Binding-site contacts:
Ligand atom C1D contacts residue ASP87 of chain 1.A at 3.7 Å.
Ligand atom OC contacts residue TRP128 of chain 1.A at 3.5 Å.
Ligand atom C4B contacts residue PHE74 of chain 2.B at 3.6 Å (hydrophobic).
Ligand atom C2B contacts residue HIS76 of chain 2.B at 3.6 Å.
Ligand atom C4A contacts residue ASP87 of chain 1.A at 3.6 Å.
Ligand atom C2A contacts residue PHE118 of chain 1.A at 3.5 Å (hydrophobic).
Ligand atom O1D contacts residue ARG57 of chain 2.B at 3.0 Å (salt-bridge).
Ligand atom NA contacts residue ARG86 of chain 1.A at 3.4 Å (salt-bridge).
Ligand atom CMB contacts residue HIS76 of chain 2.B at 3.6 Å.
Ligand atom O1A contacts residue VAL60 of chain 2.B at 3.6 Å.
Ligand atom CGA contacts residue LYS83 of chain 1.A at 3.6 Å.
Ligand atom CBC contacts residue TYR129 of chain 1.A at 3.7 Å (hydrophobic).
Ligand atom C3B contacts residue HIS76 of chain 2.B at 3.6 Å.
Ligand atom CHB contacts residue ASP87 of chain 1.A at 3.2 Å.
Ligand atom ND contacts residue TYR129 of chain 1.A at 3.5 Å (h-bond).
Ligand atom ND contacts residue ASP87 of chain 1.A at 3.1 Å (salt-bridge).
Ligand atom CBC contacts residue CYS84 of chain 1.A at 2.7 Å (hydrophobic).
Ligand atom O2A contacts residue LYS83 of chain 1.A at 3.5 Å.
Ligand atom CMA contacts residue GLN79 of chain 2.B at 3.3 Å.
Ligand atom CAB contacts residue TYR110 of chain 1.A at 3.5 Å (hydrophobic).
Ligand atom CGD contacts residue ARG57 of chain 2.B at 3.5 Å.
Ligand atom CHD contacts residue ASP87 of chain 1.A at 3.6 Å.
Ligand atom OB contacts residue GLN79 of chain 2.B at 3.2 Å (h-bond).
Ligand atom O2D contacts residue LEU122 of chain 1.A at 3.6 Å (h-bond).
Ligand atom OC contacts residue ALA75 of chain 1.A at 3.6 Å.
Ligand atom O1A contacts residue LYS83 of chain 1.A at 2.9 Å (salt-bridge).
Ligand atom NB contacts residue GLN79 of chain 2.B at 3.5 Å (h-bond).
Ligand atom ND contacts residue LEU124 of chain 1.A at 3.5 Å.
Ligand atom CHD contacts residue TYR129 of chain 1.A at 3.2 Å (hydrophobic).
Ligand atom OB contacts residue PHE74 of chain 2.B at 3.4 Å.
Ligand atom O2D contacts residue ARG57 of chain 2.B at 3.1 Å (salt-bridge).
Ligand atom CBB contacts residue PHE74 of chain 2.B at 3.6 Å (hydrophobic).
Ligand atom C4A contacts residue ARG86 of chain 1.A at 3.4 Å.
Ligand atom CAB contacts residue HIS76 of chain 2.B at 3.6 Å.
Ligand atom O2A contacts residue ARG86 of chain 1.A at 2.8 Å (salt-bridge).
Ligand atom C3C contacts residue CYS84 of chain 1.A at 2.6 Å (hydrophobic).
Ligand atom CAC contacts residue CYS84 of chain 1.A at 1.7 Å (hydrophobic).
Ligand atom OB contacts residue HIS75 of chain 2.B at 3.0 Å (h-bond).
Ligand atom NA contacts residue ASP87 of chain 1.A at 2.9 Å (salt-bridge).
Ligand atom C2C contacts residue CYS84 of chain 1.A at 3.4 Å (hydrophobic).

Sequence of chain 1.A:
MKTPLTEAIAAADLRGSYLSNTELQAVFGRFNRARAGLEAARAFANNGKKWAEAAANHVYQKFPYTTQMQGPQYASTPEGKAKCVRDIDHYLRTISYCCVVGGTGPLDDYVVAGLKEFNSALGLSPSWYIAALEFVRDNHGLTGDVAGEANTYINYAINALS

A small-molecule ligand and the protein it binds are described below.
Small molecule (SMILES): C=CC1=C(C)/C(=C/c2[nH]c(/C=C3\N=C(/C=C4\NC(=O)C(C)=C4C=C)C(C)=C3CCC(=O)O)c(CCC(=O)O)c2C)NC1=O

Sequence of chain 2.B:
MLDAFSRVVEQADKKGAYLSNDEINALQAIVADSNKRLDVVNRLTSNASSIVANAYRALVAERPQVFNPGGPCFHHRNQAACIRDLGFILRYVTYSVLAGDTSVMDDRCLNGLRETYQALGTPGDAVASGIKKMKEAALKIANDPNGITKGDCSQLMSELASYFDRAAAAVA